Binding-site contacts:
Ligand atom O7 contacts residue ASN287 of chain 1.A at 3.1 Å (h-bond).
Ligand atom C8 contacts residue VAL299 of chain 1.A at 4.3 Å (hydrophobic).
Ligand atom C4 contacts residue ASN287 of chain 1.A at 4.2 Å.
Ligand atom O5 contacts residue ASN287 of chain 1.A at 2.4 Å (h-bond).
Ligand atom N2 contacts residue VAL299 of chain 1.A at 3.7 Å.
Ligand atom C2 contacts residue ASN287 of chain 1.A at 2.5 Å.
Ligand atom C3 contacts residue ASN287 of chain 1.A at 3.8 Å.
Ligand atom C1 contacts residue ASN287 of chain 1.A at 1.4 Å.
Ligand atom C8 contacts residue SER47 of chain 1.A at 4.1 Å.
Ligand atom C7 contacts residue VAL299 of chain 1.A at 4.5 Å (hydrophobic).
Ligand atom C5 contacts residue ASN287 of chain 1.A at 3.7 Å.
Ligand atom C1 contacts residue VAL299 of chain 1.A at 3.9 Å (hydrophobic).
Ligand atom C2 contacts residue VAL299 of chain 1.A at 4.2 Å (hydrophobic).
Ligand atom C7 contacts residue ASN287 of chain 1.A at 3.2 Å.
Ligand atom C8 contacts residue ASN287 of chain 1.A at 4.4 Å.
Ligand atom N2 contacts residue ASN287 of chain 1.A at 2.9 Å (h-bond).

This protein binds this small molecule.
Small molecule (SMILES): CC(=O)N[C@@H]1[C@@H](O)[C@H](O)[C@@H](CO)O[C@H]1O

Sequence of chain 1.A:
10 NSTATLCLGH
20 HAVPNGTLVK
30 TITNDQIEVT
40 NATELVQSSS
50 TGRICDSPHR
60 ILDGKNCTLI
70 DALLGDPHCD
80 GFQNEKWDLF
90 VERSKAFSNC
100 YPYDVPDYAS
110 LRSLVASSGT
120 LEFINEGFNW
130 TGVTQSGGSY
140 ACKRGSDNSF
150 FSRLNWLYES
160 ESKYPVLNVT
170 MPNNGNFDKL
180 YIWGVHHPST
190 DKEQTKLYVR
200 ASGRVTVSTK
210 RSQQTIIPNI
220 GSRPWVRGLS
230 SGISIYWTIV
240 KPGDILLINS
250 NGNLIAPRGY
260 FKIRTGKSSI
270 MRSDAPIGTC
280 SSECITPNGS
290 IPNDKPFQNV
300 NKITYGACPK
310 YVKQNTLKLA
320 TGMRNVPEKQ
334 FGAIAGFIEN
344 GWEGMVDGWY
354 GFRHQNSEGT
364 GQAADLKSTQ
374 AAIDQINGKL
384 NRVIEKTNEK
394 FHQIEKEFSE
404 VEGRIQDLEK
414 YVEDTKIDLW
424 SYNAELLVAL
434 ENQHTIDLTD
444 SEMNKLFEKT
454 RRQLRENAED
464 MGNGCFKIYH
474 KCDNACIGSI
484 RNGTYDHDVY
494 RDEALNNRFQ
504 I